This protein binds this small molecule.
Small molecule (SMILES): N[C@@H](Cc1c[nH]c2ccccc12)C(=O)O

Sequence of chain 3.B:
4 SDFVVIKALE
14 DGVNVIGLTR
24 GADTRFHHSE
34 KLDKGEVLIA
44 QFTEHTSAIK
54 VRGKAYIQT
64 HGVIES

Binding-site contacts:
Ligand atom O contacts residue THR22 of chain 3.B at 4.0 Å.
Ligand atom CG contacts residue SER50 of chain 3.B at 3.8 Å.
Ligand atom CH2 contacts residue ILE19 of chain 3.C at 4.0 Å (hydrophobic).
Ligand atom CD2 contacts residue THR49 of chain 3.C at 4.0 Å.
Ligand atom CA contacts residue GLY24 of chain 3.B at 3.5 Å.
Ligand atom N contacts residue ASP26 of chain 3.B at 3.1 Å (salt-bridge).
Ligand atom OXT contacts residue GLY24 of chain 3.B at 3.9 Å.
Ligand atom CH2 contacts residue GLY20 of chain 3.C at 3.5 Å.
Ligand atom NE1 contacts residue ALA43 of chain 3.C at 3.9 Å.
Ligand atom O contacts residue ARG23 of chain 3.B at 3.5 Å.
Ligand atom O contacts residue THR46 of chain 3.C at 3.7 Å.
Ligand atom CD1 contacts residue SER50 of chain 3.B at 3.5 Å.
Ligand atom CZ2 contacts residue ALA43 of chain 3.C at 4.0 Å (hydrophobic).
Ligand atom OXT contacts residue HIS48 of chain 3.C at 3.7 Å.
Ligand atom CE3 contacts residue HIS30 of chain 3.C at 3.9 Å.
Ligand atom CB contacts residue THR27 of chain 3.B at 3.6 Å.
Ligand atom CB contacts residue SER50 of chain 3.B at 3.2 Å.
Ligand atom N contacts residue THR27 of chain 3.B at 2.7 Å (h-bond).
Ligand atom CZ3 contacts residue GLY20 of chain 3.C at 3.6 Å.
Ligand atom OXT contacts residue THR49 of chain 3.C at 2.9 Å (h-bond).
Ligand atom CD1 contacts residue GLN44 of chain 3.C at 3.4 Å.
Ligand atom OXT contacts residue THR46 of chain 3.C at 2.6 Å (h-bond).
Ligand atom O contacts residue GLY24 of chain 3.B at 3.0 Å (h-bond).
Ligand atom CA contacts residue THR22 of chain 3.B at 3.8 Å.
Ligand atom C contacts residue THR46 of chain 3.C at 3.5 Å.
Ligand atom O contacts residue SER50 of chain 3.B at 3.0 Å (h-bond).
Ligand atom C contacts residue THR49 of chain 3.C at 3.9 Å.
Ligand atom CD1 contacts residue THR46 of chain 3.C at 3.8 Å.
Ligand atom N contacts residue THR22 of chain 3.B at 2.8 Å (h-bond).
Ligand atom CZ2 contacts residue THR49 of chain 3.C at 3.9 Å.
Ligand atom N contacts residue GLY24 of chain 3.B at 2.8 Å (h-bond).
Ligand atom CA contacts residue SER50 of chain 3.B at 3.8 Å.
Ligand atom CB contacts residue THR22 of chain 3.B at 3.7 Å.
Ligand atom CZ3 contacts residue HIS31 of chain 3.C at 4.0 Å.
Ligand atom NE1 contacts residue GLN44 of chain 3.C at 2.7 Å (h-bond).
Ligand atom CA contacts residue THR27 of chain 3.B at 3.2 Å.
Ligand atom C contacts residue SER50 of chain 3.B at 3.6 Å.
Ligand atom CZ2 contacts residue ILE52 of chain 3.C at 3.9 Å (hydrophobic).
Ligand atom C contacts residue GLY24 of chain 3.B at 3.3 Å.
Ligand atom CE2 contacts residue GLN44 of chain 3.C at 3.9 Å.

Sequence of chain 3.C:
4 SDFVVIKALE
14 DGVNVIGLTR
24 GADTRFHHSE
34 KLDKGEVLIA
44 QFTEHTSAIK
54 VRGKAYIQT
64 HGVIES